Binding-site contacts:
Ligand atom O5 contacts residue TYR61 of chain 1.B at 3.6 Å.
Ligand atom C18 contacts residue GLU76 of chain 1.B at 4.4 Å.
Ligand atom C18 contacts residue PHE75 of chain 1.B at 3.9 Å (hydrophobic).
Ligand atom C28 contacts residue TRP72 of chain 1.B at 4.3 Å (hydrophobic).
Ligand atom C25 contacts residue PHE75 of chain 1.B at 4.2 Å (hydrophobic).
Ligand atom C1 contacts residue GLU76 of chain 1.B at 3.8 Å.
Ligand atom O61 contacts residue GLU58 of chain 1.B at 3.4 Å.
Ligand atom O49 contacts residue PHE75 of chain 1.B at 4.2 Å.
Ligand atom C25 contacts residue PRO81 of chain 1.B at 3.4 Å (hydrophobic).
Ligand atom O49 contacts residue ASP78 of chain 1.B at 3.5 Å (salt-bridge).
Ligand atom C37 contacts residue PHE75 of chain 1.B at 4.0 Å (hydrophobic).
Ligand atom C6 contacts residue ASN80 of chain 1.B at 4.5 Å.
Ligand atom C22 contacts residue PHE75 of chain 1.B at 3.6 Å (hydrophobic).
Ligand atom C19 contacts residue TYR61 of chain 1.B at 3.7 Å (hydrophobic).
Ligand atom C6 contacts residue GLU76 of chain 1.B at 4.5 Å.
Ligand atom C2 contacts residue GLU76 of chain 1.B at 4.2 Å.
Ligand atom O61 contacts residue TYR61 of chain 1.B at 4.4 Å.
Ligand atom O16 contacts residue ASN80 of chain 1.B at 3.5 Å.
Ligand atom C18 contacts residue ASN80 of chain 1.B at 4.0 Å.
Ligand atom C34 contacts residue PRO81 of chain 1.B at 4.1 Å (hydrophobic).
Ligand atom C31 contacts residue PHE75 of chain 1.B at 3.9 Å (hydrophobic).
Ligand atom C25 contacts residue ASN80 of chain 1.B at 4.4 Å.
Ligand atom C31 contacts residue PRO81 of chain 1.B at 4.4 Å (hydrophobic).
Ligand atom C31 contacts residue TRP72 of chain 1.B at 4.3 Å (hydrophobic).
Ligand atom O4 contacts residue GLU62 of chain 1.B at 4.2 Å.
Ligand atom O16 contacts residue ASP78 of chain 1.B at 4.0 Å.
Ligand atom C18 contacts residue ASP78 of chain 1.B at 4.2 Å.
Ligand atom C22 contacts residue TYR61 of chain 1.B at 3.6 Å (hydrophobic).
Ligand atom C57 contacts residue GLU58 of chain 1.B at 3.8 Å.
Ligand atom O49 contacts residue GLY77 of chain 1.B at 4.2 Å.
Ligand atom C1 contacts residue ASP78 of chain 1.B at 4.2 Å.
Ligand atom C4 contacts residue TYR61 of chain 1.B at 3.4 Å (hydrophobic).
Ligand atom O55 contacts residue GLU76 of chain 1.B at 4.4 Å.
Ligand atom C57 contacts residue TYR61 of chain 1.B at 3.7 Å (hydrophobic).
Ligand atom C19 contacts residue ASN80 of chain 1.B at 4.0 Å.
Ligand atom O61 contacts residue ASN80 of chain 1.B at 3.5 Å (h-bond).
Ligand atom O49 contacts residue GLU76 of chain 1.B at 2.4 Å (salt-bridge).
Ligand atom C6 contacts residue TYR61 of chain 1.B at 4.1 Å (hydrophobic).
Ligand atom C19 contacts residue PRO81 of chain 1.B at 4.5 Å (hydrophobic).
Ligand atom O5 contacts residue ASN80 of chain 1.B at 4.0 Å.

Sequence of chain 1.B:
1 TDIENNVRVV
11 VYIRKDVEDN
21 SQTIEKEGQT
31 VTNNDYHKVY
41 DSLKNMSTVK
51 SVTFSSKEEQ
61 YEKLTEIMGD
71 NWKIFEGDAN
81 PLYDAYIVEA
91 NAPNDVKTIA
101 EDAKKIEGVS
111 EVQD

This small molecule binds to this protein.
Small molecule (SMILES): CCCCCCCCCCO[C@@H]1O[C@H](CO)[C@@H](O[C@H]2O[C@H](CO)[C@@H](O)[C@H](O)[C@H]2O)[C@H](O)[C@H]1O